Binding-site contacts:
Ligand atom C5 contacts residue ASN67 of chain 2.A at 3.7 Å.
Ligand atom C1 contacts residue ASN67 of chain 2.A at 1.4 Å.
Ligand atom C8 contacts residue ASN67 of chain 2.A at 4.2 Å.
Ligand atom C8 contacts residue MET118 of chain 2.A at 4.3 Å (hydrophobic).
Ligand atom N2 contacts residue ASN67 of chain 2.A at 2.9 Å (h-bond).
Ligand atom C8 contacts residue PHE90 of chain 2.A at 3.9 Å (hydrophobic).
Ligand atom C2 contacts residue ASN67 of chain 2.A at 2.5 Å.
Ligand atom O7 contacts residue ASN67 of chain 2.A at 4.1 Å.
Ligand atom C7 contacts residue ASN67 of chain 2.A at 3.7 Å.
Ligand atom C4 contacts residue ASN67 of chain 2.A at 4.2 Å.
Ligand atom C3 contacts residue ASN67 of chain 2.A at 3.8 Å.
Ligand atom O5 contacts residue ASN67 of chain 2.A at 2.4 Å (h-bond).

The small molecule below binds the protein below.
Small molecule (SMILES): CC(=O)N[C@@H]1[C@@H](O)[C@H](O)[C@@H](CO)O[C@H]1O

Sequence of chain 2.A:
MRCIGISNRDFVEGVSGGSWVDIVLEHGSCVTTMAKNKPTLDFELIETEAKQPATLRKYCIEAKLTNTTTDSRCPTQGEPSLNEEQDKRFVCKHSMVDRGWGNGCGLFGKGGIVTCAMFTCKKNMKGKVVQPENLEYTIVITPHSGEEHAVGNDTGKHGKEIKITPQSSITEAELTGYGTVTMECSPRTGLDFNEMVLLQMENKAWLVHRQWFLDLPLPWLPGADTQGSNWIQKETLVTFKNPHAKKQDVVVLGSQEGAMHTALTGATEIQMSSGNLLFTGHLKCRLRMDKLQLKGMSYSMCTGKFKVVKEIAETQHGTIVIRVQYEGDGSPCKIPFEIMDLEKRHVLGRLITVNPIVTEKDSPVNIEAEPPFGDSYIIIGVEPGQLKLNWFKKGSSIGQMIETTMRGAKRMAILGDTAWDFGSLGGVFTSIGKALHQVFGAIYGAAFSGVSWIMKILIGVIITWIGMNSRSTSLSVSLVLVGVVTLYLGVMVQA